A protein and the small-molecule ligand that binds it are described below.
Small molecule (SMILES): O=P(O)(O)C(S)c1ccc(Cl)cc1Cl

Sequence of chain 1.A:
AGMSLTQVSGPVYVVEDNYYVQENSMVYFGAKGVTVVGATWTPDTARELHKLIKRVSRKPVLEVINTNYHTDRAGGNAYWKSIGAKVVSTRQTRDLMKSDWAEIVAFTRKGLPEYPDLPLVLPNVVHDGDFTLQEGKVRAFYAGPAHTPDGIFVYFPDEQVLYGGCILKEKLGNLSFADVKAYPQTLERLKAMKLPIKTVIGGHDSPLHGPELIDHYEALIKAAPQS

Binding-site contacts:
Ligand atom P1 contacts residue HIS204 of chain 1.A at 3.8 Å.
Ligand atom C3 contacts residue TRP41 of chain 1.A at 3.9 Å (hydrophobic).
Ligand atom O13 contacts residue ZN1 of chain 1.B at 4.3 Å.
Ligand atom O13 contacts residue ASN174 of chain 1.A at 3.7 Å.
Ligand atom O13 contacts residue LYS169 of chain 1.A at 4.2 Å.
Ligand atom C3 contacts residue VAL21 of chain 1.A at 4.5 Å (hydrophobic).
Ligand atom P1 contacts residue LYS169 of chain 1.A at 4.0 Å.
Ligand atom CL2 contacts residue PHE107 of chain 1.A at 4.4 Å.
Ligand atom CL1 contacts residue VAL21 of chain 1.A at 3.7 Å.
Ligand atom P1 contacts residue ZN1 of chain 1.B at 3.2 Å.
Ligand atom CL2 contacts residue THR108 of chain 1.A at 4.0 Å.
Ligand atom CL1 contacts residue HIS204 of chain 1.A at 3.4 Å.
Ligand atom O11 contacts residue CYS166 of chain 1.A at 3.7 Å.
Ligand atom C2 contacts residue TRP41 of chain 1.A at 4.3 Å (hydrophobic).
Ligand atom O12 contacts residue ZN1 of chain 1.B at 3.4 Å.
Ligand atom C7 contacts residue HIS204 of chain 1.A at 4.1 Å.
Ligand atom S1 contacts residue GLY173 of chain 1.A at 3.7 Å.
Ligand atom O12 contacts residue HIS147 of chain 1.A at 3.7 Å.
Ligand atom O11 contacts residue ASP72 of chain 1.A at 3.2 Å (salt-bridge).
Ligand atom CL1 contacts residue TRP41 of chain 1.A at 3.6 Å.
Ligand atom O11 contacts residue HIS147 of chain 1.A at 3.7 Å.
Ligand atom O12 contacts residue CYS166 of chain 1.A at 4.1 Å.
Ligand atom CL2 contacts residue GLY111 of chain 1.A at 4.4 Å.
Ligand atom O11 contacts residue ZN1 of chain 1.B at 2.0 Å.
Ligand atom O11 contacts residue HIS204 of chain 1.A at 3.2 Å (h-bond).
Ligand atom CL1 contacts residue ASP72 of chain 1.A at 3.9 Å.
Ligand atom CL1 contacts residue ZN1 of chain 1.B at 4.3 Å.
Ligand atom CL2 contacts residue LEU112 of chain 1.A at 4.1 Å.
Ligand atom O13 contacts residue HIS147 of chain 1.A at 2.8 Å (h-bond).
Ligand atom P1 contacts residue HIS147 of chain 1.A at 3.5 Å.
Ligand atom C6 contacts residue ASN174 of chain 1.A at 3.8 Å.
Ligand atom C5 contacts residue PHE107 of chain 1.A at 4.0 Å (hydrophobic).
Ligand atom C7 contacts residue ZN1 of chain 1.B at 4.2 Å.
Ligand atom S1 contacts residue ASN174 of chain 1.A at 3.4 Å (h-bond).
Ligand atom O12 contacts residue HIS204 of chain 1.A at 3.2 Å.
Ligand atom O12 contacts residue LYS169 of chain 1.A at 2.7 Å (salt-bridge).